Binding-site contacts:
Ligand atom C21 contacts residue HIS51 of chain 1.J at 3.5 Å.
Ligand atom C30 contacts residue PHE52 of chain 1.J at 3.5 Å (hydrophobic).
Ligand atom C20 contacts residue LYS53 of chain 1.J at 3.7 Å.
Ligand atom C10 contacts residue ARG11 of chain 1.J at 3.6 Å.
Ligand atom C7 contacts residue ARG11 of chain 1.J at 3.0 Å.
Ligand atom N45 contacts residue LEU55 of chain 1.J at 3.2 Å.
Ligand atom O27 contacts residue ARG30 of chain 1.J at 2.8 Å (salt-bridge).
Ligand atom O26 contacts residue SER34 of chain 1.J at 2.8 Å (h-bond).
Ligand atom P24 contacts residue SER32 of chain 1.J at 3.5 Å.
Ligand atom P24 contacts residue SER34 of chain 1.J at 3.6 Å.
Ligand atom C15 contacts residue LYS53 of chain 1.J at 3.6 Å.
Ligand atom N45 contacts residue LYS53 of chain 1.J at 2.9 Å (salt-bridge).
Ligand atom P24 contacts residue ARG30 of chain 1.J at 3.4 Å.
Ligand atom O23 contacts residue SER34 of chain 1.J at 3.2 Å (h-bond).
Ligand atom C42 contacts residue LEU64 of chain 1.J at 3.4 Å (hydrophobic).
Ligand atom O25 contacts residue SER40 of chain 1.J at 2.6 Å (h-bond).
Ligand atom N1 contacts residue SER34 of chain 1.J at 3.6 Å.
Ligand atom O27 contacts residue ARG11 of chain 1.J at 2.8 Å (salt-bridge).
Ligand atom C38 contacts residue TRP65 of chain 1.J at 3.6 Å (hydrophobic).
Ligand atom N28 contacts residue HIS51 of chain 1.J at 2.9 Å (h-bond).
Ligand atom C16 contacts residue HIS51 of chain 1.J at 3.6 Å.
Ligand atom O25 contacts residue ARG30 of chain 1.J at 2.7 Å (salt-bridge).
Ligand atom C13 contacts residue HIS51 of chain 1.J at 3.2 Å.
Ligand atom O11 contacts residue ARG11 of chain 1.J at 2.7 Å (salt-bridge).
Ligand atom O46 contacts residue PHE52 of chain 1.J at 3.4 Å.
Ligand atom C14 contacts residue LYS53 of chain 1.J at 3.5 Å.
Ligand atom C6 contacts residue ARG11 of chain 1.J at 3.1 Å.
Ligand atom C2 contacts residue ARG11 of chain 1.J at 3.6 Å.
Ligand atom N45 contacts residue LEU64 of chain 1.J at 3.0 Å (h-bond).
Ligand atom O26 contacts residue SER32 of chain 1.J at 3.2 Å (h-bond).
Ligand atom C17 contacts residue SER40 of chain 1.J at 3.7 Å.
Ligand atom C44 contacts residue LYS53 of chain 1.J at 3.7 Å.
Ligand atom C42 contacts residue TRP65 of chain 1.J at 3.7 Å (hydrophobic).
Ligand atom O25 contacts residue SER32 of chain 1.J at 3.0 Å (h-bond).
Ligand atom O46 contacts residue LYS53 of chain 1.J at 2.9 Å (salt-bridge).
Ligand atom C5 contacts residue ARG11 of chain 1.J at 3.5 Å.
Ligand atom C31 contacts residue GLN50 of chain 1.J at 3.5 Å.
Ligand atom C16 contacts residue LYS53 of chain 1.J at 3.5 Å.
Ligand atom C14 contacts residue HIS51 of chain 1.J at 3.5 Å.
Ligand atom C43 contacts residue TRP65 of chain 1.J at 3.6 Å (hydrophobic).

The small molecule below binds the protein below.
Small molecule (SMILES): NC(=O)[C@H]1CCCC[C@H]1NC(=O)C1(NC(=O)[C@H](Cc2ccc(OP(=O)(O)O)cc2)NC(=O)OCc2cccc(N)c2)CCCCC1

Sequence of chain 1.J:
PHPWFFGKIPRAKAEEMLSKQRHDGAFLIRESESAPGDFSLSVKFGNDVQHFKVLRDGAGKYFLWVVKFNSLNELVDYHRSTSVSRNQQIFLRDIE